Sequence of chain 1.B:
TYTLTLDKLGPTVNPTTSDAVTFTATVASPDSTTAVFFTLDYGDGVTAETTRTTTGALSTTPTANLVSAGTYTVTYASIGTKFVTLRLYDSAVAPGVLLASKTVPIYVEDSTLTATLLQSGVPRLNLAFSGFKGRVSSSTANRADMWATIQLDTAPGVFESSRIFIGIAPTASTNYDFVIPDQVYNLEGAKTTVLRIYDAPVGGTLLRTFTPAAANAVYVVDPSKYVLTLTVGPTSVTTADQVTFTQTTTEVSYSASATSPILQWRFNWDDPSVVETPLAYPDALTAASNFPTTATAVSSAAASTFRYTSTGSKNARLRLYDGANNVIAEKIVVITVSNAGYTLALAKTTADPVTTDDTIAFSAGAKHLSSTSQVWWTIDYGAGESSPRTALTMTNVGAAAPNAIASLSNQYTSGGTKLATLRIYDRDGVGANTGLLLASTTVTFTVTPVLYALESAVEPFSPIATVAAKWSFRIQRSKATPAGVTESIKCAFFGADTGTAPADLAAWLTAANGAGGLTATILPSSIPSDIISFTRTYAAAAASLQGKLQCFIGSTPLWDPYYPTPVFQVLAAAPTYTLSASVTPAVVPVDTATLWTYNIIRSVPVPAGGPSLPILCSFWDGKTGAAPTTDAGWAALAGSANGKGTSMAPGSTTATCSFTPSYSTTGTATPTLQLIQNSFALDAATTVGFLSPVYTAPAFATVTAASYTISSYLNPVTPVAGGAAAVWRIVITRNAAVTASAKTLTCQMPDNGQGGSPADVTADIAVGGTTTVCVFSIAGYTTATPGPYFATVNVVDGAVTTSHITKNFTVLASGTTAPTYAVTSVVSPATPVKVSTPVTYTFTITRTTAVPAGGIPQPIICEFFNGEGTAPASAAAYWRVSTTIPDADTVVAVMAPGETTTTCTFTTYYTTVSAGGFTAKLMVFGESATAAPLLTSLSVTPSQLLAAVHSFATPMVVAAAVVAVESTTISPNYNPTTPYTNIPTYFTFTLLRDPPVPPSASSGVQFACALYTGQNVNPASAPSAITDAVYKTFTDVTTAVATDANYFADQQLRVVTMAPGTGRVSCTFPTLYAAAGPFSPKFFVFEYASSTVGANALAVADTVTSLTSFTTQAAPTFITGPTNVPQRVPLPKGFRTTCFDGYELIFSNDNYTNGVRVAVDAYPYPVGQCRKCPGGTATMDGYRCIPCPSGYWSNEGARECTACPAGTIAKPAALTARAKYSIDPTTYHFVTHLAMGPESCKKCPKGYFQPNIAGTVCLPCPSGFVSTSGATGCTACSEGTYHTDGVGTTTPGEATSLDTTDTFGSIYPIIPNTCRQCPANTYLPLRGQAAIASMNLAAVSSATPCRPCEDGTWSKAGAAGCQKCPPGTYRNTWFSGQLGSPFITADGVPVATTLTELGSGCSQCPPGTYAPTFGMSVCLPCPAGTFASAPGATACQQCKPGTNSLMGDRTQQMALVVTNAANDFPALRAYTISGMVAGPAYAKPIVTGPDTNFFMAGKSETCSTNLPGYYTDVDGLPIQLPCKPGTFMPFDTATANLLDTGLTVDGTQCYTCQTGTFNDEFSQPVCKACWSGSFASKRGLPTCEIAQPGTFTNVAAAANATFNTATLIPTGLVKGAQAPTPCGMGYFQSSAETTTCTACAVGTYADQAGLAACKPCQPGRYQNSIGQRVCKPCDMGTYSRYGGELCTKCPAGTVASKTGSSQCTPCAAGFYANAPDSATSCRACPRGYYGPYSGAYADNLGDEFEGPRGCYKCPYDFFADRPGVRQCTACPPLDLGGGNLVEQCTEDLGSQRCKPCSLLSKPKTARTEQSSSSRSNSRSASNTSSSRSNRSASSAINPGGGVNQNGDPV

Binding-site contacts:
Ligand atom C7 contacts residue PRO831 of chain 1.B at 3.7 Å (hydrophobic).
Ligand atom O5 contacts residue ASN851 of chain 1.B at 2.4 Å (h-bond).
Ligand atom C8 contacts residue PRO831 of chain 1.B at 3.6 Å (hydrophobic).
Ligand atom N2 contacts residue PRO831 of chain 1.B at 3.8 Å.
Ligand atom C5 contacts residue ASN851 of chain 1.B at 3.6 Å.
Ligand atom C8 contacts residue GLY830 of chain 1.B at 4.3 Å.
Ligand atom C3 contacts residue ASN851 of chain 1.B at 3.8 Å.
Ligand atom O7 contacts residue PHE833 of chain 1.B at 3.8 Å.
Ligand atom O7 contacts residue PRO831 of chain 1.B at 4.2 Å.
Ligand atom C2 contacts residue ASN851 of chain 1.B at 2.5 Å.
Ligand atom O6 contacts residue GLY897 of chain 1.B at 4.3 Å.
Ligand atom N2 contacts residue ASN851 of chain 1.B at 2.9 Å (h-bond).
Ligand atom C7 contacts residue ASN851 of chain 1.B at 4.2 Å.
Ligand atom C4 contacts residue ASN851 of chain 1.B at 4.3 Å.
Ligand atom C1 contacts residue ASN851 of chain 1.B at 1.4 Å.

The protein below binds the small molecule below.
Small molecule (SMILES): CC(=O)N[C@@H]1[C@@H](O)[C@H](O)[C@@H](CO)O[C@H]1O